This protein binds this small molecule.
Small molecule (SMILES): O=[N+]([O-])c1cc([N+](=O)[O-])c(O)c([N+](=O)[O-])c1

Sequence of chain 1.A:
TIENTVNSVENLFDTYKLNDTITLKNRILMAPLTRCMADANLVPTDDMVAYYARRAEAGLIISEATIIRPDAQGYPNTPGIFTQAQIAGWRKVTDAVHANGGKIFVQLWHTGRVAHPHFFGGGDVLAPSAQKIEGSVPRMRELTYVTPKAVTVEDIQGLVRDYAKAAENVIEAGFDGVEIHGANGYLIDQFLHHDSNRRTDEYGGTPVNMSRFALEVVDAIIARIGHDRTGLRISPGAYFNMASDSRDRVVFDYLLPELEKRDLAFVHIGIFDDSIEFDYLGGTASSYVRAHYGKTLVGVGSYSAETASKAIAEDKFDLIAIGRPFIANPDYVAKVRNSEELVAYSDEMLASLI

Binding-site contacts:
Ligand atom O21 contacts residue TYR187 of chain 1.A at 3.4 Å.
Ligand atom C1 contacts residue TYR187 of chain 1.A at 3.9 Å (hydrophobic).
Ligand atom O1 contacts residue ASN185 of chain 1.A at 3.2 Å (h-bond).
Ligand atom O22 contacts residue ASN185 of chain 1.A at 3.0 Å (h-bond).
Ligand atom O22 contacts residue HIS182 of chain 1.A at 3.0 Å (h-bond).
Ligand atom O61 contacts residue 8K61 of chain 1.D at 2.8 Å.
Ligand atom O42 contacts residue TYR76 of chain 1.A at 3.0 Å.
Ligand atom O61 contacts residue FMN1 of chain 1.B at 3.8 Å.
Ligand atom O22 contacts residue FMN1 of chain 1.B at 3.0 Å.
Ligand atom O61 contacts residue PHE273 of chain 1.A at 3.3 Å.
Ligand atom O41 contacts residue TYR76 of chain 1.A at 3.5 Å.
Ligand atom O62 contacts residue 8K61 of chain 1.D at 3.6 Å.
Ligand atom C3 contacts residue TRP110 of chain 1.A at 3.9 Å (hydrophobic).
Ligand atom O21 contacts residue HIS182 of chain 1.A at 3.2 Å (h-bond).
Ligand atom O21 contacts residue THR35 of chain 1.A at 4.0 Å.
Ligand atom C3 contacts residue THR35 of chain 1.A at 3.5 Å.
Ligand atom C2 contacts residue FMN1 of chain 1.B at 3.6 Å.
Ligand atom N6 contacts residue PHE273 of chain 1.A at 3.6 Å.
Ligand atom N4 contacts residue TYR76 of chain 1.A at 3.6 Å.
Ligand atom N6 contacts residue 8K61 of chain 1.D at 3.8 Å.
Ligand atom O41 contacts residue THR35 of chain 1.A at 4.0 Å.
Ligand atom C6 contacts residue PHE241 of chain 1.A at 4.0 Å (hydrophobic).
Ligand atom C2 contacts residue TYR187 of chain 1.A at 3.4 Å (hydrophobic).
Ligand atom N4 contacts residue THR35 of chain 1.A at 3.6 Å.
Ligand atom O42 contacts residue TRP110 of chain 1.A at 3.6 Å.
Ligand atom C4 contacts residue THR35 of chain 1.A at 4.0 Å.
Ligand atom C1 contacts residue FMN1 of chain 1.B at 3.7 Å.
Ligand atom C3 contacts residue TYR187 of chain 1.A at 3.2 Å (hydrophobic).
Ligand atom N2 contacts residue HIS182 of chain 1.A at 3.5 Å (h-bond).
Ligand atom O62 contacts residue PHE241 of chain 1.A at 3.5 Å.
Ligand atom N2 contacts residue TYR187 of chain 1.A at 3.2 Å.
Ligand atom O21 contacts residue ALA66 of chain 1.A at 3.5 Å.
Ligand atom O62 contacts residue PHE273 of chain 1.A at 3.4 Å.
Ligand atom O21 contacts residue TRP110 of chain 1.A at 3.4 Å.
Ligand atom C4 contacts residue TYR187 of chain 1.A at 3.7 Å (hydrophobic).
Ligand atom O42 contacts residue THR35 of chain 1.A at 3.2 Å.
Ligand atom O21 contacts residue FMN1 of chain 1.B at 3.2 Å (h-bond).
Ligand atom O22 contacts residue TYR187 of chain 1.A at 3.3 Å.
Ligand atom O1 contacts residue FMN1 of chain 1.B at 3.3 Å.
Ligand atom N2 contacts residue FMN1 of chain 1.B at 3.2 Å.